Sequence of chain 1.A:
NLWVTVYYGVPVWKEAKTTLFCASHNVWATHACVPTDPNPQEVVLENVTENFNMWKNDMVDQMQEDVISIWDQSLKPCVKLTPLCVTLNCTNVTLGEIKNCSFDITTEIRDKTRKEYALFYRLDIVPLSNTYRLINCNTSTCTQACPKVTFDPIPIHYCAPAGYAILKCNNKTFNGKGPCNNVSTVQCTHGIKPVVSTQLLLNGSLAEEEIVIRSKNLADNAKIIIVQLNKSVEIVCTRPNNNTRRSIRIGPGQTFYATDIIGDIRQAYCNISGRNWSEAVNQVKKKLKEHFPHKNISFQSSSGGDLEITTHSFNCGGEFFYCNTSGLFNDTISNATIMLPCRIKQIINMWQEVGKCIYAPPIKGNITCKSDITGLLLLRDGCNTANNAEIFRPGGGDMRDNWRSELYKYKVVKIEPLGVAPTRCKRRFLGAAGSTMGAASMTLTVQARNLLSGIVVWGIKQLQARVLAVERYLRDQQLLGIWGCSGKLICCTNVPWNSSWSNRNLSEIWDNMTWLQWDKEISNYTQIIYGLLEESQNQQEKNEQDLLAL

Binding-site contacts:
Ligand atom C6 contacts residue ILE247 of chain 1.A at 4.1 Å (hydrophobic).
Ligand atom O5 contacts residue ILE247 of chain 1.A at 3.1 Å (h-bond).
Ligand atom C5 contacts residue ASN266 of chain 1.A at 3.7 Å.
Ligand atom O7 contacts residue ASN266 of chain 1.A at 3.1 Å (h-bond).
Ligand atom C5 contacts residue GLU246 of chain 1.A at 4.4 Å.
Ligand atom O5 contacts residue GLU246 of chain 1.A at 3.4 Å.
Ligand atom C1 contacts residue GLU246 of chain 1.A at 4.1 Å.
Ligand atom C6 contacts residue GLU246 of chain 1.A at 3.9 Å.
Ligand atom O7 contacts residue GLU245 of chain 1.A at 4.3 Å.
Ligand atom C8 contacts residue ASN266 of chain 1.A at 4.3 Å.
Ligand atom C5 contacts residue ILE247 of chain 1.A at 4.1 Å (hydrophobic).
Ligand atom O5 contacts residue ASN266 of chain 1.A at 2.4 Å (h-bond).
Ligand atom N2 contacts residue ASN266 of chain 1.A at 2.8 Å (h-bond).
Ligand atom C3 contacts residue ASN266 of chain 1.A at 3.7 Å.
Ligand atom C1 contacts residue ASN266 of chain 1.A at 1.5 Å.
Ligand atom C1 contacts residue ILE247 of chain 1.A at 3.9 Å (hydrophobic).
Ligand atom C8 contacts residue LYS267 of chain 1.A at 4.1 Å.
Ligand atom C4 contacts residue ASN266 of chain 1.A at 4.2 Å.
Ligand atom C7 contacts residue ASN266 of chain 1.A at 3.1 Å.
Ligand atom C2 contacts residue ASN266 of chain 1.A at 2.4 Å.

A protein and the small-molecule ligand that binds it are described below.
Small molecule (SMILES): CC(=O)N[C@H]1[C@H](O[C@H]2[C@H](O)[C@@H](NC(C)=O)CO[C@@H]2CO)O[C@H](CO)[C@@H](O)[C@@H]1O